A small-molecule ligand and the protein it binds are described below.
Small molecule (SMILES): O=C1C=C(O)C(=O)C=C1O

Binding-site contacts:
Ligand atom C03 contacts residue HIS96 of chain 1.A at 3.6 Å.
Ligand atom O09 contacts residue LEU28 of chain 2.A at 4.0 Å.
Ligand atom C02 contacts residue GLY39 of chain 2.A at 3.7 Å.
Ligand atom C03 contacts residue PRO40 of chain 2.A at 3.6 Å (hydrophobic).
Ligand atom C03 contacts residue TYR21 of chain 2.A at 3.8 Å (hydrophobic).
Ligand atom C08 contacts residue LEU28 of chain 2.A at 4.2 Å (hydrophobic).
Ligand atom O01 contacts residue GLY39 of chain 2.A at 3.8 Å.
Ligand atom C02 contacts residue ASP98 of chain 1.A at 3.3 Å.
Ligand atom O01 contacts residue GLY94 of chain 1.A at 3.3 Å.
Ligand atom O01 contacts residue ASP98 of chain 1.A at 2.6 Å (salt-bridge).
Ligand atom O09 contacts residue LEU58 of chain 2.A at 4.0 Å.
Ligand atom O07 contacts residue SER56 of chain 2.A at 2.6 Å (h-bond).
Ligand atom C10 contacts residue LEU58 of chain 2.A at 4.1 Å (hydrophobic).
Ligand atom O04 contacts residue TYR21 of chain 2.A at 2.9 Å (h-bond).
Ligand atom C10 contacts residue LEU28 of chain 2.A at 3.9 Å (hydrophobic).
Ligand atom C02 contacts residue GLY94 of chain 1.A at 4.1 Å.
Ligand atom O09 contacts residue HIS24 of chain 2.A at 2.8 Å (h-bond).
Ligand atom C03 contacts residue GLY39 of chain 2.A at 4.1 Å.
Ligand atom C10 contacts residue GLY39 of chain 2.A at 3.8 Å.
Ligand atom C05 contacts residue ARG17 of chain 2.A at 4.1 Å.
Ligand atom C08 contacts residue HIS24 of chain 2.A at 3.3 Å.
Ligand atom O07 contacts residue HIS24 of chain 2.A at 3.6 Å.
Ligand atom O09 contacts residue SER56 of chain 2.A at 3.3 Å (h-bond).
Ligand atom C05 contacts residue TYR21 of chain 2.A at 3.7 Å (hydrophobic).
Ligand atom C10 contacts residue HIS24 of chain 2.A at 4.1 Å.
Ligand atom O07 contacts residue GLY55 of chain 2.A at 4.1 Å.
Ligand atom O07 contacts residue PHE77 of chain 2.A at 3.8 Å.
Ligand atom O01 contacts residue HIS96 of chain 1.A at 2.7 Å (h-bond).
Ligand atom C10 contacts residue ASP98 of chain 1.A at 3.2 Å.
Ligand atom C06 contacts residue ARG17 of chain 2.A at 3.8 Å.
Ligand atom O04 contacts residue GLY94 of chain 1.A at 3.6 Å.
Ligand atom C08 contacts residue SER56 of chain 2.A at 3.9 Å.
Ligand atom O07 contacts residue ARG17 of chain 2.A at 2.8 Å (salt-bridge).
Ligand atom O04 contacts residue PRO40 of chain 2.A at 3.5 Å.
Ligand atom C02 contacts residue HIS96 of chain 1.A at 3.4 Å.
Ligand atom C06 contacts residue SER56 of chain 2.A at 3.5 Å.
Ligand atom C06 contacts residue HIS24 of chain 2.A at 3.7 Å.
Ligand atom C05 contacts residue PRO40 of chain 2.A at 3.8 Å (hydrophobic).
Ligand atom O04 contacts residue HIS96 of chain 1.A at 3.1 Å.
Ligand atom O01 contacts residue GLY38 of chain 2.A at 4.0 Å.

Sequence of chain 2.A:
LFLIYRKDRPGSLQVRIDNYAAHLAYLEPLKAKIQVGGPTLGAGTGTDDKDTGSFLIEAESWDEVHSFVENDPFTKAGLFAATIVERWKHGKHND

Sequence of chain 1.A:
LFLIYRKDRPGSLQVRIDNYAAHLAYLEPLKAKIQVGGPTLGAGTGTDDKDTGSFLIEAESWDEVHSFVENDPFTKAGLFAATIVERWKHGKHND